The small molecule below binds the protein below.
Small molecule (SMILES): CC(=O)N[C@@H]1[C@@H](O)[C@H](O)[C@@H](CO)O[C@H]1O

Binding-site contacts:
Ligand atom C5 contacts residue SER284 of chain 5.B at 4.5 Å.
Ligand atom C6 contacts residue SER284 of chain 5.B at 3.4 Å.
Ligand atom C6 contacts residue ASN318 of chain 5.B at 3.2 Å.
Ligand atom O5 contacts residue SER284 of chain 5.B at 4.2 Å.
Ligand atom O6 contacts residue SER284 of chain 5.B at 2.4 Å (h-bond).
Ligand atom O6 contacts residue ASN318 of chain 5.B at 2.9 Å (h-bond).

Sequence of chain 5.B:
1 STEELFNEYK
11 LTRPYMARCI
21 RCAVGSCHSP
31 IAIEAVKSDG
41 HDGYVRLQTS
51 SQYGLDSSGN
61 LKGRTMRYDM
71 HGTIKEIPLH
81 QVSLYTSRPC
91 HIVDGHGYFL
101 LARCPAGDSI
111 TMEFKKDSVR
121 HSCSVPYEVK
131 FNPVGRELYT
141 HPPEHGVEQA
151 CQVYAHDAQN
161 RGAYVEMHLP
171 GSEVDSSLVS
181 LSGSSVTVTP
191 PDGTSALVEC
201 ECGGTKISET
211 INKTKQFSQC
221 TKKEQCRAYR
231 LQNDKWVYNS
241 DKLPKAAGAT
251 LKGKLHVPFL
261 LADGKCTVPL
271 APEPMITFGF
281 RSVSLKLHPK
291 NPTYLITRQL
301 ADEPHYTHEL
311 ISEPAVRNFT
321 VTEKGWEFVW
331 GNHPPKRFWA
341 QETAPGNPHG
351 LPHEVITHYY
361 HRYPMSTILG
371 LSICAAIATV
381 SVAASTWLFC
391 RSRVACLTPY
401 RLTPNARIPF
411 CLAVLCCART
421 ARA